This protein binds this small molecule.
Small molecule (SMILES): Nc1ccn([C@@H]2O[C@H](CO[P](=O)(O)O[C@H]3[C@@H](O)[C@H](n4ccc(=O)[nH]c4=O)O[C@@H]3CO[P](=O)(O)O[C@H]3[C@@H](O)[C@H](n4ccc(N)nc4=O)O[C@@H]3CO[P](=O)(O)O[C@H]3[C@@H](O)[C@H](n4ccc(=O)[nH]c4=O)O[C@@H]3CO[P](=O)(O)O[C@H]3[C@@H](O)[C@H](n4cnc5c(=O)nc(N)[nH]c54)O[C@@H]3CO[P](=O)(O)O[C@H]3[C@@H](O)[C@H](n4cnc5c(N)ncnc54)O[C@@H]3CO)[C@@H](O)[C@H]2O)c(=O)n1

Sequence of chain 32.C:
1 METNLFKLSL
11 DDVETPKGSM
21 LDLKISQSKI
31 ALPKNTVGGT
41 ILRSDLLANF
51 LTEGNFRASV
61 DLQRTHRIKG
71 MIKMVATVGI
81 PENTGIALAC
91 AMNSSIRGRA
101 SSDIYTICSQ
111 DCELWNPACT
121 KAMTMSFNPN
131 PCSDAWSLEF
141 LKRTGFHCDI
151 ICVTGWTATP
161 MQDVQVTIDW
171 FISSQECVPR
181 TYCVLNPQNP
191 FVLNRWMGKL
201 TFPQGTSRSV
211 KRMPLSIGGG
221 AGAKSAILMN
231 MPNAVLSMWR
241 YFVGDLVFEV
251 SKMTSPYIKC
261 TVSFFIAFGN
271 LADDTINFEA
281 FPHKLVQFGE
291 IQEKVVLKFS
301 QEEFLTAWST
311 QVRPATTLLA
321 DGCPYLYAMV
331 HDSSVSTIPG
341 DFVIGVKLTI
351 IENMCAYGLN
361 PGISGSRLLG

Binding-site contacts:
Ligand atom C5' contacts residue THR124 of chain 32.C at 3.5 Å.
Ligand atom O2' contacts residue ARG180 of chain 32.C at 3.9 Å.
Ligand atom P contacts residue THR3 of chain 6.C at 3.9 Å.
Ligand atom C5' contacts residue SER126 of chain 32.C at 3.9 Å.
Ligand atom OP1 contacts residue SER126 of chain 32.C at 2.8 Å (h-bond).
Ligand atom O3' contacts residue SER126 of chain 32.C at 3.3 Å.
Ligand atom OP1 contacts residue THR3 of chain 6.C at 2.9 Å (h-bond).
Ligand atom P contacts residue LYS7 of chain 6.C at 3.2 Å.
Ligand atom O4' contacts residue MET1 of chain 6.C at 3.7 Å.
Ligand atom C4' contacts residue SER126 of chain 32.C at 3.4 Å.
Ligand atom N6 contacts residue ILE350 of chain 32.C at 4.0 Å.
Ligand atom N3 contacts residue VAL192 of chain 32.C at 3.4 Å.
Ligand atom C1' contacts residue PRO190 of chain 32.C at 3.9 Å (hydrophobic).
Ligand atom OP1 contacts residue LYS7 of chain 6.C at 3.4 Å (salt-bridge).
Ligand atom O2' contacts residue MET1 of chain 6.C at 3.2 Å (h-bond).
Ligand atom N3 contacts residue ARG180 of chain 32.C at 4.0 Å.
Ligand atom C5' contacts residue GLU2 of chain 6.C at 3.2 Å.
Ligand atom O2' contacts residue MET125 of chain 32.C at 3.6 Å.
Ligand atom C5 contacts residue ILE350 of chain 32.C at 3.6 Å (hydrophobic).
Ligand atom C1' contacts residue ARG180 of chain 32.C at 3.7 Å.
Ligand atom OP1 contacts residue THR124 of chain 32.C at 3.8 Å.
Ligand atom C4' contacts residue MET1 of chain 6.C at 3.9 Å (hydrophobic).
Ligand atom OP2 contacts residue LYS7 of chain 6.C at 2.6 Å (salt-bridge).
Ligand atom O4' contacts residue PRO190 of chain 32.C at 3.2 Å.
Ligand atom C4' contacts residue THR124 of chain 32.C at 3.6 Å.
Ligand atom P contacts residue SER126 of chain 32.C at 3.7 Å.
Ligand atom C2 contacts residue VAL192 of chain 32.C at 3.7 Å (hydrophobic).
Ligand atom C4' contacts residue GLU2 of chain 6.C at 3.5 Å.
Ligand atom O2' contacts residue SER126 of chain 32.C at 3.6 Å (h-bond).
Ligand atom OP1 contacts residue THR124 of chain 32.C at 4.0 Å.
Ligand atom O5' contacts residue LYS7 of chain 6.C at 3.4 Å (salt-bridge).
Ligand atom O3' contacts residue THR3 of chain 6.C at 3.8 Å.
Ligand atom N7 contacts residue ILE350 of chain 32.C at 3.8 Å.
Ligand atom OP1 contacts residue ASN4 of chain 6.C at 3.5 Å.
Ligand atom O3' contacts residue GLU2 of chain 6.C at 3.6 Å.
Ligand atom N6 contacts residue THR349 of chain 32.C at 3.9 Å.
Ligand atom C6 contacts residue ILE350 of chain 32.C at 3.8 Å (hydrophobic).
Ligand atom O4' contacts residue ARG180 of chain 32.C at 4.0 Å.
Ligand atom C4 contacts residue VAL192 of chain 32.C at 3.9 Å (hydrophobic).
Ligand atom C2 contacts residue ARG180 of chain 32.C at 3.6 Å.

Sequence of chain 6.C:
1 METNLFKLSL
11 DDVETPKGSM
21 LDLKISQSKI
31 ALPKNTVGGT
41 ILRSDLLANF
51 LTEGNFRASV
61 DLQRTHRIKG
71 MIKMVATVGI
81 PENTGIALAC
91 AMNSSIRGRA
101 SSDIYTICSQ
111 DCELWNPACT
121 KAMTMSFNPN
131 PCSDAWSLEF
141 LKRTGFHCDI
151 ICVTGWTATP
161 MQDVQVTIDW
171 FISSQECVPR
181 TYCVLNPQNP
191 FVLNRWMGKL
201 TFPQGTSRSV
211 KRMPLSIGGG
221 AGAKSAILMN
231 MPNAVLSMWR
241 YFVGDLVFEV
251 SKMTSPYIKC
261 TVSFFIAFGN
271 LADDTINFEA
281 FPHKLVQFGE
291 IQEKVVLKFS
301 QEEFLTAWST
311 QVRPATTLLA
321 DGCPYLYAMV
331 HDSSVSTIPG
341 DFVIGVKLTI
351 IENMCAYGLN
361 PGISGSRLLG